Binding-site contacts:
Ligand atom O1A contacts residue THR137 of chain 1.E at 3.6 Å.
Ligand atom O1A contacts residue ALA138 of chain 1.E at 2.7 Å (h-bond).
Ligand atom C9 contacts residue LEU195 of chain 1.E at 3.9 Å (hydrophobic).
Ligand atom C11 contacts residue VAL156 of chain 1.E at 3.8 Å (hydrophobic).
Ligand atom O8 contacts residue TYR95 of chain 1.E at 3.1 Å (h-bond).
Ligand atom C4 contacts residue THR137 of chain 1.E at 4.3 Å.
Ligand atom C11 contacts residue TRP154 of chain 1.E at 3.9 Å (hydrophobic).
Ligand atom C11 contacts residue ARG134 of chain 1.E at 3.1 Å.
Ligand atom C11 contacts residue GLY135 of chain 1.E at 3.6 Å.
Ligand atom O9 contacts residue PRO186 of chain 1.E at 4.2 Å.
Ligand atom C9 contacts residue TYR95 of chain 1.E at 3.5 Å (hydrophobic).
Ligand atom C1 contacts residue ALA138 of chain 1.E at 3.4 Å (hydrophobic).
Ligand atom C5 contacts residue VAL136 of chain 1.E at 3.4 Å (hydrophobic).
Ligand atom O9 contacts residue HIS184 of chain 1.E at 3.5 Å (h-bond).
Ligand atom C7 contacts residue TRP154 of chain 1.E at 4.0 Å (hydrophobic).
Ligand atom O1B contacts residue THR137 of chain 1.E at 2.6 Å (h-bond).
Ligand atom O1A contacts residue SER146 of chain 1.E at 4.2 Å.
Ligand atom C10 contacts residue ARG134 of chain 1.E at 3.6 Å.
Ligand atom C10 contacts residue LEU195 of chain 1.E at 3.7 Å (hydrophobic).
Ligand atom O1B contacts residue GLN227 of chain 1.E at 3.5 Å (h-bond).
Ligand atom C9 contacts residue HIS184 of chain 1.E at 3.3 Å.
Ligand atom O10 contacts residue LEU195 of chain 1.E at 2.9 Å.
Ligand atom O8 contacts residue TRP154 of chain 1.E at 4.0 Å.
Ligand atom C10 contacts residue VAL136 of chain 1.E at 3.9 Å (hydrophobic).
Ligand atom C1 contacts residue THR137 of chain 1.E at 3.6 Å.
Ligand atom C8 contacts residue GLN227 of chain 1.E at 4.1 Å.
Ligand atom C9 contacts residue TRP154 of chain 1.E at 4.1 Å (hydrophobic).
Ligand atom C11 contacts residue VAL136 of chain 1.E at 4.0 Å (hydrophobic).
Ligand atom O8 contacts residue GLN227 of chain 1.E at 3.0 Å (h-bond).
Ligand atom O9 contacts residue PRO187 of chain 1.E at 3.4 Å.
Ligand atom N5 contacts residue ARG134 of chain 1.E at 4.0 Å.
Ligand atom C11 contacts residue LEU195 of chain 1.E at 4.1 Å (hydrophobic).
Ligand atom O9 contacts residue TYR95 of chain 1.E at 3.7 Å.
Ligand atom C6 contacts residue VAL136 of chain 1.E at 4.0 Å (hydrophobic).
Ligand atom C8 contacts residue TYR95 of chain 1.E at 3.9 Å (hydrophobic).
Ligand atom O1B contacts residue ALA138 of chain 1.E at 3.4 Å (h-bond).
Ligand atom O4 contacts residue VAL136 of chain 1.E at 3.3 Å (h-bond).
Ligand atom N5 contacts residue VAL136 of chain 1.E at 2.9 Å (h-bond).
Ligand atom C4 contacts residue VAL136 of chain 1.E at 3.0 Å (hydrophobic).
Ligand atom O7 contacts residue LEU195 of chain 1.E at 3.8 Å.

A protein and the small-molecule ligand that binds it are described below.
Small molecule (SMILES): CC(=O)N[C@H]1[C@H]([C@H](O)[C@H](O)CO)OC(C(=O)O)=C[C@@H]1O

Sequence of chain 1.E:
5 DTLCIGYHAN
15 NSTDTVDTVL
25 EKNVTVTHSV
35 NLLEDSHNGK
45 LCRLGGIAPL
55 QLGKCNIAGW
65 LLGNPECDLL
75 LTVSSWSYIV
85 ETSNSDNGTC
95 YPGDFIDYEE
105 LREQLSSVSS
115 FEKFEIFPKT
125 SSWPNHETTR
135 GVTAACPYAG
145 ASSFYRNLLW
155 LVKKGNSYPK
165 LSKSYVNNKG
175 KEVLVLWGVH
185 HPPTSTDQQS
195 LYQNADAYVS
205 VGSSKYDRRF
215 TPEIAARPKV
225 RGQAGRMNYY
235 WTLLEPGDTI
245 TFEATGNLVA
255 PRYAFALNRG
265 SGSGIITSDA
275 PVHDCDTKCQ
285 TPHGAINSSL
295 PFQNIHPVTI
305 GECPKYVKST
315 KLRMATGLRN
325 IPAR